Sequence of chain 1.C:
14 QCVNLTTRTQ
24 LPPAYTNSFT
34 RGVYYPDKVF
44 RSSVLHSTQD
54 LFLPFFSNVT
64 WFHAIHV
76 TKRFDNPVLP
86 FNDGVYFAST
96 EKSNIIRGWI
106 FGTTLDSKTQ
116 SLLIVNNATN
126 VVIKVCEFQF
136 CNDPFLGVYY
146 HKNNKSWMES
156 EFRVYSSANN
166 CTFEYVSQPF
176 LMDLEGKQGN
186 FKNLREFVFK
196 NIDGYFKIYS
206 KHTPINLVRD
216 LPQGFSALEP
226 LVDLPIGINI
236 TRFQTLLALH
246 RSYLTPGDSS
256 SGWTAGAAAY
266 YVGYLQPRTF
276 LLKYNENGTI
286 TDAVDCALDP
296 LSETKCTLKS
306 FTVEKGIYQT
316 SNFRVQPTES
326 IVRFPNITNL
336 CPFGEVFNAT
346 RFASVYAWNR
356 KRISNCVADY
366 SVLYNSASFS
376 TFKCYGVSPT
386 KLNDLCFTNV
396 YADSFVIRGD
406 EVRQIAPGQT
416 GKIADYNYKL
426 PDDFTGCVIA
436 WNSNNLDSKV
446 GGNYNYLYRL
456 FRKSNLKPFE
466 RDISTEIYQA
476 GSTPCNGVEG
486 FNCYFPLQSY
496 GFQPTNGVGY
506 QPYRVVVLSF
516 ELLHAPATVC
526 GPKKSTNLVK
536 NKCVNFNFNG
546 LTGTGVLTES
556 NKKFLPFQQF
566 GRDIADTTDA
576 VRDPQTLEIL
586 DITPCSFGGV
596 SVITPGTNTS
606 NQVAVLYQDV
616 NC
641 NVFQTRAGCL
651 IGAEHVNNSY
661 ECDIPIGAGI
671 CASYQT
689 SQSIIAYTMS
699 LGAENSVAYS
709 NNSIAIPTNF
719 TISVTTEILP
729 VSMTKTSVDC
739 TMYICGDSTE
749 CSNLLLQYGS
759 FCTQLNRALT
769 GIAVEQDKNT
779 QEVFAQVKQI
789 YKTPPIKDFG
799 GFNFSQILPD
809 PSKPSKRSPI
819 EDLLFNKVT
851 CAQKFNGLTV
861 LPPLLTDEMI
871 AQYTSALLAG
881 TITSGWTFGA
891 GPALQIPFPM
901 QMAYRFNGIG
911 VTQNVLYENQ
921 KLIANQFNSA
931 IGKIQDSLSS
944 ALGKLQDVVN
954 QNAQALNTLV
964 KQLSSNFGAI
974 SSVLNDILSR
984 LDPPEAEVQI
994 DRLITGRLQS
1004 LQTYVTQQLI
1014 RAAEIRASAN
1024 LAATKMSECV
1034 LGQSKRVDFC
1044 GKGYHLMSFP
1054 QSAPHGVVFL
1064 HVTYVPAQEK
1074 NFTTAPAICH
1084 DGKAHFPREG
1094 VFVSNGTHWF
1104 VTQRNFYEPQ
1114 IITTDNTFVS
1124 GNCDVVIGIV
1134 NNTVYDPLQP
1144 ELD

Binding-site contacts:
Ligand atom O6 contacts residue ASN616 of chain 1.C at 4.2 Å.
Ligand atom O5 contacts residue ASN616 of chain 1.C at 2.4 Å (h-bond).
Ligand atom C7 contacts residue ASN616 of chain 1.C at 3.1 Å.
Ligand atom C1 contacts residue GLN644 of chain 1.C at 4.2 Å.
Ligand atom N2 contacts residue ASN616 of chain 1.C at 2.9 Å (h-bond).
Ligand atom O5 contacts residue GLN644 of chain 1.C at 4.0 Å.
Ligand atom C8 contacts residue ASN616 of chain 1.C at 4.3 Å.
Ligand atom C1 contacts residue ASN616 of chain 1.C at 1.4 Å.
Ligand atom C4 contacts residue ASN616 of chain 1.C at 4.2 Å.
Ligand atom C2 contacts residue ASN616 of chain 1.C at 2.4 Å.
Ligand atom C3 contacts residue ASN616 of chain 1.C at 3.8 Å.
Ligand atom C5 contacts residue ASN616 of chain 1.C at 3.7 Å.
Ligand atom O7 contacts residue ASN616 of chain 1.C at 3.1 Å (h-bond).

This protein binds this small molecule.
Small molecule (SMILES): CC(=O)N[C@@H]1[C@@H](O)[C@H](O)[C@@H](CO)O[C@H]1O